Binding-site contacts:
Ligand atom C5C contacts residue TYR241 of chain 1.A at 3.3 Å (hydrophobic).
Ligand atom C2C contacts residue ASP303 of chain 1.A at 3.5 Å.
Ligand atom O2 contacts residue PHE226 of chain 1.A at 3.0 Å (h-bond).
Ligand atom O3' contacts residue TYR157 of chain 1.A at 3.2 Å (h-bond).
Ligand atom N3 contacts residue PHE226 of chain 1.A at 3.3 Å.
Ligand atom O1A contacts residue LEU208 of chain 1.A at 2.8 Å (h-bond).
Ligand atom O3A contacts residue ASN187 of chain 1.A at 3.2 Å (h-bond).
Ligand atom O5' contacts residue PHE186 of chain 1.A at 3.3 Å (h-bond).
Ligand atom O6' contacts residue ASN187 of chain 1.A at 3.1 Å (h-bond).
Ligand atom O6' contacts residue PHE186 of chain 1.A at 3.4 Å (h-bond).
Ligand atom O4 contacts residue PHE226 of chain 1.A at 3.5 Å.
Ligand atom O2B contacts residue ARG239 of chain 1.A at 2.9 Å (salt-bridge).
Ligand atom O2 contacts residue VAL225 of chain 1.A at 3.4 Å.
Ligand atom C5 contacts residue LEU208 of chain 1.A at 3.5 Å (hydrophobic).
Ligand atom C6' contacts residue PHE186 of chain 1.A at 3.3 Å (hydrophobic).
Ligand atom N3 contacts residue ASN224 of chain 1.A at 2.8 Å (h-bond).
Ligand atom O4C contacts residue LEU208 of chain 1.A at 3.5 Å.
Ligand atom O1A contacts residue ASN207 of chain 1.A at 3.2 Å.
Ligand atom O3C contacts residue ARG239 of chain 1.A at 3.5 Å (salt-bridge).
Ligand atom C6' contacts residue SER132 of chain 1.A at 3.5 Å.
Ligand atom O2' contacts residue ASN207 of chain 1.A at 2.8 Å (h-bond).
Ligand atom O1B contacts residue ARG300 of chain 1.A at 3.1 Å (salt-bridge).
Ligand atom C4' contacts residue NAI1 of chain 1.D at 3.5 Å.
Ligand atom C4C contacts residue TYR241 of chain 1.A at 3.5 Å (hydrophobic).
Ligand atom O3' contacts residue NAI1 of chain 1.D at 3.5 Å.
Ligand atom O5C contacts residue ARG300 of chain 1.A at 3.3 Å (salt-bridge).
Ligand atom O4C contacts residue VAL277 of chain 1.A at 3.6 Å.
Ligand atom C5 contacts residue PHE226 of chain 1.A at 3.5 Å (hydrophobic).
Ligand atom O2A contacts residue ASN207 of chain 1.A at 3.2 Å (h-bond).
Ligand atom O2C contacts residue ASP303 of chain 1.A at 2.6 Å (salt-bridge).
Ligand atom C4 contacts residue PHE226 of chain 1.A at 3.2 Å (hydrophobic).
Ligand atom O3C contacts residue GLY237 of chain 1.A at 3.4 Å.
Ligand atom C2 contacts residue PHE226 of chain 1.A at 3.4 Å (hydrophobic).
Ligand atom C2' contacts residue NAI1 of chain 1.D at 3.3 Å.
Ligand atom O2B contacts residue ASN187 of chain 1.A at 3.0 Å (h-bond).
Ligand atom O2A contacts residue ASN206 of chain 1.A at 3.5 Å (h-bond).
Ligand atom O2A contacts residue ARG300 of chain 1.A at 2.9 Å (salt-bridge).
Ligand atom O4' contacts residue SER132 of chain 1.A at 2.4 Å (h-bond).
Ligand atom O5' contacts residue ASN187 of chain 1.A at 3.5 Å (h-bond).
Ligand atom C4' contacts residue SER132 of chain 1.A at 3.3 Å.

Sequence of chain 1.A:
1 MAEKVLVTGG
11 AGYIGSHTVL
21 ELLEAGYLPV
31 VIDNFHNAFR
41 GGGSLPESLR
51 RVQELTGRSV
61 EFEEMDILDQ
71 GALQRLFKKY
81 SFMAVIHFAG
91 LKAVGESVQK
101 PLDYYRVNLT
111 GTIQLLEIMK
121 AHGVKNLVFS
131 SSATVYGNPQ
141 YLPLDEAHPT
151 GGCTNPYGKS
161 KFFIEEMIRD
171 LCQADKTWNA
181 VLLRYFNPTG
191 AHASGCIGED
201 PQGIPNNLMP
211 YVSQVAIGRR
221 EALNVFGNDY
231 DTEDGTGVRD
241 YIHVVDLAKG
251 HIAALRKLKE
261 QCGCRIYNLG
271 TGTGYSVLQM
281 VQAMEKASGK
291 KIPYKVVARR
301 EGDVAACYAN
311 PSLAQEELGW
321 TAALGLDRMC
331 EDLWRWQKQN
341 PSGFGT

A small-molecule ligand and the protein it binds are described below.
Small molecule (SMILES): O=c1ccn([C@@H]2O[C@H](CO[P](=O)(O)O[P](=O)(O)O[C@H]3O[C@H](CO)[C@@H](O)[C@H](O)[C@H]3O)[C@@H](O)[C@H]2O)c(=O)[nH]1